A protein and the small-molecule ligand that binds it are described below.
Small molecule (SMILES): CC(=O)N[C@@H]1[C@@H](O)[C@H](O)[C@@H](CO)O[C@H]1O

Binding-site contacts:
Ligand atom C2 contacts residue ASN281 of chain 1.D at 2.4 Å.
Ligand atom N2 contacts residue ASN281 of chain 1.D at 2.8 Å (h-bond).
Ligand atom C5 contacts residue ASN281 of chain 1.D at 3.7 Å.
Ligand atom C3 contacts residue ASN281 of chain 1.D at 3.8 Å.
Ligand atom C8 contacts residue TYR232 of chain 1.D at 4.4 Å (hydrophobic).
Ligand atom C7 contacts residue ASN281 of chain 1.D at 3.1 Å.
Ligand atom C4 contacts residue ASN281 of chain 1.D at 4.3 Å.
Ligand atom C1 contacts residue ASN281 of chain 1.D at 1.4 Å.
Ligand atom C8 contacts residue ASN281 of chain 1.D at 4.2 Å.
Ligand atom O5 contacts residue ASN281 of chain 1.D at 2.5 Å (h-bond).
Ligand atom O7 contacts residue ASN281 of chain 1.D at 3.0 Å (h-bond).

Sequence of chain 1.D:
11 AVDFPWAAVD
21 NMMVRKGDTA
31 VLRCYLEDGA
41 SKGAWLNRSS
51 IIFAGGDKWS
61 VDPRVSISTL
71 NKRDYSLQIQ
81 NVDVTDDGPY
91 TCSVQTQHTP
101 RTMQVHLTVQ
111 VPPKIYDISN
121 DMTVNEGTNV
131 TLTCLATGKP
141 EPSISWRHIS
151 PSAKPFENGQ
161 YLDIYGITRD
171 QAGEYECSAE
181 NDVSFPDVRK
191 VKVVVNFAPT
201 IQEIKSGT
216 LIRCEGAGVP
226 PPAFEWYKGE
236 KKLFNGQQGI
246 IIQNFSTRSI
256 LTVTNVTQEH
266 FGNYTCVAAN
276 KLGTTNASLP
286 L